Sequence of chain 1.L:
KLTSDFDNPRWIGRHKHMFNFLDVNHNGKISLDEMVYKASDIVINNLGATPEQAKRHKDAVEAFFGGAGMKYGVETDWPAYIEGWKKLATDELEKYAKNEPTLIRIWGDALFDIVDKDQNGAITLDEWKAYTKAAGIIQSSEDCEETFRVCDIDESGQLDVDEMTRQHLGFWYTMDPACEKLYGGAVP

Binding-site contacts:
Ligand atom C29 contacts residue HIS25 of chain 1.L at 3.5 Å.
Ligand atom C04 contacts residue LEU121 of chain 1.L at 3.6 Å (hydrophobic).
Ligand atom C08 contacts residue HIS178 of chain 1.L at 3.5 Å.
Ligand atom O04 contacts residue TYR193 of chain 1.L at 2.8 Å (h-bond).
Ligand atom C19 contacts residue ALA49 of chain 1.L at 3.5 Å (hydrophobic).
Ligand atom O03 contacts residue MET28 of chain 1.L at 3.6 Å.
Ligand atom O01 contacts residue TYR193 of chain 1.L at 3.5 Å (h-bond).
Ligand atom C09 contacts residue MET174 of chain 1.L at 3.7 Å (hydrophobic).
Ligand atom O03 contacts residue HIS25 of chain 1.L at 3.0 Å (h-bond).
Ligand atom C06 contacts residue HIS178 of chain 1.L at 3.6 Å.
Ligand atom O01 contacts residue HIS178 of chain 1.L at 3.0 Å.
Ligand atom C22 contacts residue MET28 of chain 1.L at 3.7 Å (hydrophobic).
Ligand atom C07 contacts residue GLY118 of chain 1.L at 3.6 Å.
Ligand atom C17 contacts residue TYR141 of chain 1.L at 3.6 Å (hydrophobic).
Ligand atom C28 contacts residue MET28 of chain 1.L at 3.5 Å (hydrophobic).
Ligand atom C29 contacts residue TRP182 of chain 1.L at 3.6 Å (hydrophobic).
Ligand atom C03 contacts residue TYR193 of chain 1.L at 3.5 Å (hydrophobic).
Ligand atom C18 contacts residue ALA49 of chain 1.L at 3.6 Å (hydrophobic).
Ligand atom O04 contacts residue ILE147 of chain 1.L at 3.7 Å.
Ligand atom C25 contacts residue MET28 of chain 1.L at 3.5 Å (hydrophobic).
Ligand atom C12 contacts residue TRP117 of chain 1.L at 3.5 Å (hydrophobic).
Ligand atom C07 contacts residue HIS178 of chain 1.L at 3.4 Å.
Ligand atom O03 contacts residue TRP95 of chain 1.L at 3.0 Å (h-bond).
Ligand atom C28 contacts residue TYR91 of chain 1.L at 3.1 Å (hydrophobic).
Ligand atom C21 contacts residue PHE75 of chain 1.L at 3.6 Å (hydrophobic).
Ligand atom C29 contacts residue TRP95 of chain 1.L at 3.4 Å (hydrophobic).
Ligand atom C08 contacts residue GLY118 of chain 1.L at 3.5 Å.
Ligand atom C07 contacts residue ILE114 of chain 1.L at 3.3 Å (hydrophobic).
Ligand atom C28 contacts residue TRP95 of chain 1.L at 3.3 Å (hydrophobic).
Ligand atom O02 contacts residue GLY118 of chain 1.L at 3.5 Å.
Ligand atom C30 contacts residue TRP182 of chain 1.L at 3.4 Å (hydrophobic).
Ligand atom O03 contacts residue TYR91 of chain 1.L at 2.5 Å (h-bond).
Ligand atom O02 contacts residue MET174 of chain 1.L at 3.6 Å.
Ligand atom C09 contacts residue PHE122 of chain 1.L at 3.5 Å (hydrophobic).
Ligand atom C29 contacts residue MET28 of chain 1.L at 3.5 Å (hydrophobic).
Ligand atom C28 contacts residue HIS25 of chain 1.L at 3.7 Å.
Ligand atom C27 contacts residue TYR91 of chain 1.L at 3.0 Å (hydrophobic).
Ligand atom C20 contacts residue PHE75 of chain 1.L at 3.6 Å (hydrophobic).
Ligand atom C13 contacts residue TYR141 of chain 1.L at 3.5 Å (hydrophobic).
Ligand atom C19 contacts residue MET45 of chain 1.L at 3.5 Å (hydrophobic).

A protein and the small-molecule ligand that binds it are described below.
Small molecule (SMILES): O=C1c2cc(-c3ccc(O)cc3)cc(Cc3ccccc3)c2C[C@]1(CO)Cc1ccc(O)cc1